Sequence of chain 1.G:
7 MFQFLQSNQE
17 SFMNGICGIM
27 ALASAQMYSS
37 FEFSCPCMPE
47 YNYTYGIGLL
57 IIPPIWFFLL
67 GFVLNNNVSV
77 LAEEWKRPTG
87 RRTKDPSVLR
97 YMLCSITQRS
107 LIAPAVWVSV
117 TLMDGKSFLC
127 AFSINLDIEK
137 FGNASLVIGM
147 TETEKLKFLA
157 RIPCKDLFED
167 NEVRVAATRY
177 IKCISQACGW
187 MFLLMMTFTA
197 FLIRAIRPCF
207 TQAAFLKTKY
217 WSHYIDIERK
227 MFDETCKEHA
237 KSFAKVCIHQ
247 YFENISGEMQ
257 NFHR

This protein binds this small molecule.
Small molecule (SMILES): CC(C)CCC[C@@H](C)[C@H]1CC[C@H]2[C@@H]3CC=C4C[C@@H](OC(=O)CCC(=O)O)CC[C@]4(C)[C@H]3CC[C@]12C

Binding-site contacts:
Ligand atom CAP contacts residue SER115 of chain 1.G at 3.6 Å.
Ligand atom CBF contacts residue LEU189 of chain 1.G at 3.8 Å (hydrophobic).
Ligand atom CBA contacts residue SER36 of chain 1.F at 3.8 Å.
Ligand atom CAM contacts residue VAL69 of chain 1.F at 3.7 Å (hydrophobic).
Ligand atom OAF contacts residue ARG200 of chain 1.G at 4.0 Å.
Ligand atom CAN contacts residue Y011 of chain 1.HA at 3.9 Å.
Ligand atom CAQ contacts residue VAL112 of chain 1.G at 3.6 Å (hydrophobic).
Ligand atom CAB contacts residue SER36 of chain 1.F at 3.4 Å.
Ligand atom CAL contacts residue Y011 of chain 1.KA at 3.6 Å.
Ligand atom CAK contacts residue VAL112 of chain 1.G at 3.7 Å (hydrophobic).
Ligand atom CAL contacts residue VAL69 of chain 1.F at 4.0 Å (hydrophobic).
Ligand atom OAF contacts residue LEU70 of chain 1.F at 3.9 Å.
Ligand atom OAH contacts residue MET19 of chain 1.G at 3.4 Å.
Ligand atom CAT contacts residue TRP62 of chain 1.F at 3.9 Å (hydrophobic).
Ligand atom CBB contacts residue MET33 of chain 1.F at 3.7 Å (hydrophobic).
Ligand atom CAT contacts residue LEU66 of chain 1.F at 3.9 Å (hydrophobic).
Ligand atom CAU contacts residue TRP62 of chain 1.F at 3.4 Å (hydrophobic).
Ligand atom CAO contacts residue Y011 of chain 1.HA at 3.8 Å.
Ligand atom CAA contacts residue Y011 of chain 1.HA at 3.8 Å.
Ligand atom CAC contacts residue MET119 of chain 1.G at 3.6 Å (hydrophobic).
Ligand atom CBG contacts residue LEU189 of chain 1.G at 3.9 Å (hydrophobic).
Ligand atom CAQ contacts residue SER115 of chain 1.G at 3.6 Å.
Ligand atom CAC contacts residue MET33 of chain 1.F at 3.6 Å (hydrophobic).
Ligand atom CAD contacts residue Y011 of chain 1.HA at 3.7 Å.
Ligand atom CAE contacts residue Y011 of chain 1.HA at 3.5 Å.
Ligand atom CAU contacts residue LEU189 of chain 1.G at 3.9 Å (hydrophobic).
Ligand atom CAK contacts residue LEU189 of chain 1.G at 3.9 Å (hydrophobic).
Ligand atom OAF contacts residue MET19 of chain 1.G at 3.2 Å.
Ligand atom CAK contacts residue SER115 of chain 1.G at 3.8 Å.
Ligand atom CBD contacts residue VAL112 of chain 1.G at 3.8 Å (hydrophobic).
Ligand atom CAP contacts residue VAL116 of chain 1.G at 3.6 Å (hydrophobic).
Ligand atom CAR contacts residue LEU66 of chain 1.F at 3.7 Å (hydrophobic).
Ligand atom OAH contacts residue Y011 of chain 1.HA at 3.5 Å (h-bond).
Ligand atom CBG contacts residue SER115 of chain 1.G at 3.8 Å.
Ligand atom CAS contacts residue TRP62 of chain 1.F at 3.5 Å (hydrophobic).
Ligand atom CAX contacts residue MET19 of chain 1.G at 3.5 Å (hydrophobic).
Ligand atom CAB contacts residue PHE37 of chain 1.F at 3.7 Å (hydrophobic).
Ligand atom CAB contacts residue MET119 of chain 1.G at 3.8 Å (hydrophobic).
Ligand atom CAI contacts residue ALA111 of chain 1.G at 3.8 Å (hydrophobic).
Ligand atom CAK contacts residue ALA111 of chain 1.G at 3.5 Å (hydrophobic).

Sequence of chain 1.F:
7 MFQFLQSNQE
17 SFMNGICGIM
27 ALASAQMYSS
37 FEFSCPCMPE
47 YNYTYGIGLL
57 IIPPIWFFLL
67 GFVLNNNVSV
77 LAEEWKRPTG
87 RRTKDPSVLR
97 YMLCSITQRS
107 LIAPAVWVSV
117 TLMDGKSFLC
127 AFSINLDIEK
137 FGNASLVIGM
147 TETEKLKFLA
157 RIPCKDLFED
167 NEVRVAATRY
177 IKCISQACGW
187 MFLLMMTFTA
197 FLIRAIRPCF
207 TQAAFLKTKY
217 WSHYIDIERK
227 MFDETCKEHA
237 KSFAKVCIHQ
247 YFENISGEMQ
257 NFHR